Sequence of chain 26.A:
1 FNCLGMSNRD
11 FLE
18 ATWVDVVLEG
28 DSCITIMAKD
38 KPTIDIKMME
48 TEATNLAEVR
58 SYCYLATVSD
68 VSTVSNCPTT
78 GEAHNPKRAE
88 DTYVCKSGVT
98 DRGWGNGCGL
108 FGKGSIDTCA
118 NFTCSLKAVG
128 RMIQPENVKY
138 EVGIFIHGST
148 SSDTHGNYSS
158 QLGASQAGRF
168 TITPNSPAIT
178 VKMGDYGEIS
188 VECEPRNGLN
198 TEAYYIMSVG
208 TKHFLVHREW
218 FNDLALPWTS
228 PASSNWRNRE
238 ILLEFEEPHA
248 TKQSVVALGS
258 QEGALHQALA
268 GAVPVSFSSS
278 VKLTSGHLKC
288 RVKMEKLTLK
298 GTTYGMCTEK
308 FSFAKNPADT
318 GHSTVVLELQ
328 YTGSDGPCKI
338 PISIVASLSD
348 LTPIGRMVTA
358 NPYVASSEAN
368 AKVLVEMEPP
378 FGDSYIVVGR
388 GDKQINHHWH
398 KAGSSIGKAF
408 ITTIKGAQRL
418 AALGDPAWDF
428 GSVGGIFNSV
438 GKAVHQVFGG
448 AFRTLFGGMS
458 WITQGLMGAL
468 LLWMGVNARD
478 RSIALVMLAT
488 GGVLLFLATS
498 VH

This protein binds this small molecule.
Small molecule (SMILES): CC(=O)N[C@@H]1[C@@H](O)[C@H](O)[C@@H](CO)O[C@H]1O

Binding-site contacts:
Ligand atom N2 contacts residue ASN118 of chain 26.A at 2.9 Å (h-bond).
Ligand atom C6 contacts residue THR120 of chain 26.A at 3.8 Å.
Ligand atom O5 contacts residue PHE119 of chain 26.A at 3.9 Å.
Ligand atom C1 contacts residue SER66 of chain 26.A at 4.5 Å.
Ligand atom O5 contacts residue THR89 of chain 26.A at 4.5 Å.
Ligand atom C1 contacts residue THR89 of chain 26.A at 4.2 Å.
Ligand atom N2 contacts residue TYR90 of chain 26.A at 4.4 Å.
Ligand atom O6 contacts residue PHE119 of chain 26.A at 2.8 Å (h-bond).
Ligand atom C5 contacts residue THR120 of chain 26.A at 4.2 Å.
Ligand atom O6 contacts residue THR89 of chain 26.A at 3.9 Å.
Ligand atom C7 contacts residue ASN118 of chain 26.A at 3.8 Å.
Ligand atom C4 contacts residue ASN118 of chain 26.A at 4.2 Å.
Ligand atom C2 contacts residue ASN118 of chain 26.A at 2.5 Å.
Ligand atom C8 contacts residue ASN118 of chain 26.A at 3.7 Å.
Ligand atom C6 contacts residue PHE119 of chain 26.A at 4.0 Å (hydrophobic).
Ligand atom C3 contacts residue ASN118 of chain 26.A at 3.8 Å.
Ligand atom O5 contacts residue THR120 of chain 26.A at 3.4 Å (h-bond).
Ligand atom C1 contacts residue ASN118 of chain 26.A at 1.4 Å.
Ligand atom O6 contacts residue ASN118 of chain 26.A at 4.2 Å.
Ligand atom C8 contacts residue SER66 of chain 26.A at 3.6 Å.
Ligand atom O6 contacts residue THR120 of chain 26.A at 3.6 Å (h-bond).
Ligand atom C8 contacts residue ASP67 of chain 26.A at 3.7 Å.
Ligand atom O5 contacts residue ASN118 of chain 26.A at 2.4 Å (h-bond).
Ligand atom C5 contacts residue ASN118 of chain 26.A at 3.6 Å.